This protein binds this small molecule.
Small molecule (SMILES): CN1CCC(c2ccc(Nc3ncc4ccc(-c5cnn(C)c5)cc4n3)cc2)CC1

Binding-site contacts:
Ligand atom C17 contacts residue LEU23 of chain 1.A at 3.8 Å (hydrophobic).
Ligand atom N14 contacts residue PHE93 of chain 1.A at 3.5 Å.
Ligand atom C15 contacts residue GLY97 of chain 1.A at 3.6 Å.
Ligand atom C30 contacts residue VAL31 of chain 1.A at 3.9 Å (hydrophobic).
Ligand atom N28 contacts residue LEU144 of chain 1.A at 3.9 Å.
Ligand atom C22 contacts residue ASP101 of chain 1.A at 3.8 Å.
Ligand atom C15 contacts residue LEU23 of chain 1.A at 3.8 Å (hydrophobic).
Ligand atom N12 contacts residue PHE93 of chain 1.A at 3.8 Å.
Ligand atom C27 contacts residue GLN21 of chain 1.A at 3.7 Å.
Ligand atom C16 contacts residue GLY97 of chain 1.A at 3.6 Å.
Ligand atom N14 contacts residue CYS94 of chain 1.A at 2.9 Å (h-bond).
Ligand atom C9 contacts residue LEU144 of chain 1.A at 3.6 Å (hydrophobic).
Ligand atom C1 contacts residue TYR28 of chain 1.A at 3.5 Å (hydrophobic).
Ligand atom C21 contacts residue ASP101 of chain 1.A at 3.6 Å.
Ligand atom C15 contacts residue CYS94 of chain 1.A at 3.6 Å (hydrophobic).
Ligand atom C13 contacts residue CYS94 of chain 1.A at 3.7 Å (hydrophobic).
Ligand atom C11 contacts residue ALA44 of chain 1.A at 3.6 Å (hydrophobic).
Ligand atom C11 contacts residue GLU92 of chain 1.A at 3.2 Å.
Ligand atom C10 contacts residue ALA44 of chain 1.A at 3.7 Å (hydrophobic).
Ligand atom C16 contacts residue CYS94 of chain 1.A at 3.5 Å (hydrophobic).
Ligand atom C30 contacts residue LEU144 of chain 1.A at 3.7 Å (hydrophobic).
Ligand atom C9 contacts residue VAL75 of chain 1.A at 3.8 Å (hydrophobic).
Ligand atom C8 contacts residue MET91 of chain 1.A at 3.6 Å (hydrophobic).
Ligand atom N12 contacts residue CYS94 of chain 1.A at 2.9 Å (h-bond).
Ligand atom N6 contacts residue PHE156 of chain 1.A at 3.5 Å.
Ligand atom C5 contacts residue ALA154 of chain 1.A at 3.7 Å (hydrophobic).
Ligand atom C18 contacts residue GLY97 of chain 1.A at 3.8 Å.
Ligand atom N14 contacts residue LEU23 of chain 1.A at 3.8 Å.
Ligand atom C17 contacts residue GLY97 of chain 1.A at 3.7 Å.
Ligand atom C3 contacts residue VAL31 of chain 1.A at 3.7 Å (hydrophobic).
Ligand atom C19 contacts residue ASP101 of chain 1.A at 3.7 Å.
Ligand atom C19 contacts residue GLY97 of chain 1.A at 3.9 Å.
Ligand atom C10 contacts residue LEU144 of chain 1.A at 3.3 Å (hydrophobic).
Ligand atom C16 contacts residue PHE93 of chain 1.A at 3.6 Å (hydrophobic).
Ligand atom C11 contacts residue CYS94 of chain 1.A at 3.5 Å (hydrophobic).
Ligand atom C29 contacts residue LEU144 of chain 1.A at 3.4 Å (hydrophobic).
Ligand atom C20 contacts residue GLY97 of chain 1.A at 3.7 Å.
Ligand atom C11 contacts residue LEU144 of chain 1.A at 3.8 Å (hydrophobic).
Ligand atom C16 contacts residue LEU23 of chain 1.A at 3.8 Å (hydrophobic).
Ligand atom N6 contacts residue LYS46 of chain 1.A at 3.2 Å (salt-bridge).

Sequence of chain 1.A:
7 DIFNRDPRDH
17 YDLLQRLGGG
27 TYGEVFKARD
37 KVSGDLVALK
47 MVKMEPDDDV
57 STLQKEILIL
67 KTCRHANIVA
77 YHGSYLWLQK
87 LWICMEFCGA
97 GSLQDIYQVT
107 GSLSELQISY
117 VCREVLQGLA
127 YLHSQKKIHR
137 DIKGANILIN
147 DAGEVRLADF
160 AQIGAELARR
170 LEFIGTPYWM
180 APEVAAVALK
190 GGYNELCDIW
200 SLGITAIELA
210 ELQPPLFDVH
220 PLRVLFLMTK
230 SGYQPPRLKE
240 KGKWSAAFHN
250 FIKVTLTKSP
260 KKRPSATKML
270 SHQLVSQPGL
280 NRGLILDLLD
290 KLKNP